Binding-site contacts:
Ligand atom O5 contacts residue ILE154 of chain 1.A at 3.1 Å (h-bond).
Ligand atom O7 contacts residue ASN173 of chain 1.A at 3.3 Å (h-bond).
Ligand atom O5 contacts residue GLU153 of chain 1.A at 3.2 Å.
Ligand atom C2 contacts residue ASN173 of chain 1.A at 2.1 Å.
Ligand atom C1 contacts residue GLU153 of chain 1.A at 4.2 Å.
Ligand atom C6 contacts residue GLU153 of chain 1.A at 3.4 Å.
Ligand atom C8 contacts residue LYS174 of chain 1.A at 4.1 Å.
Ligand atom C3 contacts residue GLN212 of chain 1.A at 4.2 Å.
Ligand atom O5 contacts residue ASN173 of chain 1.A at 2.4 Å (h-bond).
Ligand atom C5 contacts residue GLU153 of chain 1.A at 4.0 Å.
Ligand atom C7 contacts residue ASN173 of chain 1.A at 3.1 Å.
Ligand atom O3 contacts residue ASN173 of chain 1.A at 4.5 Å.
Ligand atom C2 contacts residue GLU152 of chain 1.A at 4.1 Å.
Ligand atom C4 contacts residue ASN173 of chain 1.A at 4.0 Å.
Ligand atom C5 contacts residue ASN173 of chain 1.A at 3.6 Å.
Ligand atom C4 contacts residue GLU153 of chain 1.A at 4.4 Å.
Ligand atom O7 contacts residue GLU152 of chain 1.A at 4.2 Å.
Ligand atom C3 contacts residue ASN173 of chain 1.A at 3.5 Å.
Ligand atom O6 contacts residue ILE154 of chain 1.A at 2.8 Å (h-bond).
Ligand atom C1 contacts residue GLN212 of chain 1.A at 4.2 Å.
Ligand atom C1 contacts residue ASN173 of chain 1.A at 1.4 Å.
Ligand atom C1 contacts residue GLU152 of chain 1.A at 3.8 Å.
Ligand atom O6 contacts residue GLU153 of chain 1.A at 3.5 Å.
Ligand atom C6 contacts residue ILE154 of chain 1.A at 3.6 Å (hydrophobic).
Ligand atom N2 contacts residue ASN173 of chain 1.A at 2.6 Å (h-bond).
Ligand atom O6 contacts residue LYS216 of chain 1.A at 2.8 Å (salt-bridge).
Ligand atom C6 contacts residue LYS216 of chain 1.A at 3.5 Å.
Ligand atom C1 contacts residue ILE154 of chain 1.A at 4.0 Å (hydrophobic).
Ligand atom C8 contacts residue ASN173 of chain 1.A at 4.2 Å.
Ligand atom C5 contacts residue ILE154 of chain 1.A at 3.9 Å (hydrophobic).
Ligand atom O5 contacts residue GLU152 of chain 1.A at 3.7 Å.

Sequence of chain 1.A:
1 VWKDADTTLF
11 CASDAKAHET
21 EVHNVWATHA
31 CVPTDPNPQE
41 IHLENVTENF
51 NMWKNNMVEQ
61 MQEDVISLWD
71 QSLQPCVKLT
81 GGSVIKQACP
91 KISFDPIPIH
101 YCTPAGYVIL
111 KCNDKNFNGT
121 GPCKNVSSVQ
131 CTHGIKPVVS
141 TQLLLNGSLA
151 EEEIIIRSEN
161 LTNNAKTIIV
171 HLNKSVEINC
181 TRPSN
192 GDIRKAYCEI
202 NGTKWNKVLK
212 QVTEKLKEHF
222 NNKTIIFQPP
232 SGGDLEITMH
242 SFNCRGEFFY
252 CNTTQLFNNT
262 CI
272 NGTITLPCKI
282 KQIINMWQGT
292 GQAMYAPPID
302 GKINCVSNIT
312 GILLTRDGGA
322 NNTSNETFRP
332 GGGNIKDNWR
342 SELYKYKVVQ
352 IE

A protein and the small-molecule ligand that binds it are described below.
Small molecule (SMILES): CC(=O)N[C@@H]1[C@@H](O)[C@H](O)[C@@H](CO)O[C@H]1O